Binding-site contacts:
Ligand atom C18 contacts residue ILE99 of chain 52.A at 3.8 Å (hydrophobic).
Ligand atom C28 contacts residue MET144 of chain 52.A at 3.8 Å (hydrophobic).
Ligand atom N07 contacts residue LEU101 of chain 52.A at 3.7 Å.
Ligand atom C15 contacts residue ILE123 of chain 52.A at 3.6 Å (hydrophobic).
Ligand atom C28 contacts residue ALA167 of chain 52.A at 3.1 Å (hydrophobic).
Ligand atom C27 contacts residue PHE180 of chain 52.A at 3.2 Å (hydrophobic).
Ligand atom C21 contacts residue ILE123 of chain 52.A at 3.8 Å (hydrophobic).
Ligand atom C09 contacts residue TYR191 of chain 52.A at 3.6 Å (hydrophobic).
Ligand atom C28 contacts residue TYR145 of chain 52.A at 3.3 Å (hydrophobic).
Ligand atom C01 contacts residue TYR192 of chain 52.A at 2.9 Å (hydrophobic).
Ligand atom C25 contacts residue PHE180 of chain 52.A at 3.5 Å (hydrophobic).
Ligand atom C22 contacts residue ILE99 of chain 52.A at 3.9 Å (hydrophobic).
Ligand atom C13 contacts residue MET213 of chain 52.A at 3.4 Å (hydrophobic).
Ligand atom C19 contacts residue LEU182 of chain 52.A at 3.6 Å (hydrophobic).
Ligand atom C03 contacts residue ASN211 of chain 52.A at 3.1 Å.
Ligand atom O16 contacts residue ILE99 of chain 52.A at 3.6 Å.
Ligand atom C14 contacts residue SER121 of chain 52.A at 3.5 Å.
Ligand atom C04 contacts residue MET213 of chain 52.A at 3.9 Å (hydrophobic).
Ligand atom C18 contacts residue LEU182 of chain 52.A at 3.2 Å (hydrophobic).
Ligand atom C09 contacts residue LEU101 of chain 52.A at 3.8 Å (hydrophobic).
Ligand atom C12 contacts residue ILE99 of chain 52.A at 3.7 Å (hydrophobic).
Ligand atom C10 contacts residue TYR191 of chain 52.A at 3.7 Å (hydrophobic).
Ligand atom N24 contacts residue LEU216 of chain 52.A at 3.5 Å.
Ligand atom O23 contacts residue LEU216 of chain 52.A at 3.7 Å.
Ligand atom C05 contacts residue LEU101 of chain 52.A at 3.9 Å (hydrophobic).
Ligand atom C18 contacts residue TYR145 of chain 52.A at 3.8 Å (hydrophobic).
Ligand atom C28 contacts residue TYR143 of chain 52.A at 3.4 Å (hydrophobic).
Ligand atom C14 contacts residue HIS237 of chain 52.A at 3.5 Å.
Ligand atom C19 contacts residue TYR145 of chain 52.A at 3.2 Å (hydrophobic).
Ligand atom N06 contacts residue LEU101 of chain 52.A at 3.2 Å.
Ligand atom C15 contacts residue LEU182 of chain 52.A at 3.7 Å (hydrophobic).
Ligand atom N08 contacts residue LEU101 of chain 52.A at 3.8 Å.
Ligand atom C01 contacts residue THR207 of chain 52.A at 2.9 Å.
Ligand atom C17 contacts residue ILE99 of chain 52.A at 3.8 Å (hydrophobic).
Ligand atom C22 contacts residue ILE123 of chain 52.A at 3.6 Å (hydrophobic).
Ligand atom N24 contacts residue PHE180 of chain 52.A at 3.6 Å.
Ligand atom O26 contacts residue PHE180 of chain 52.A at 3.7 Å.
Ligand atom O26 contacts residue TYR145 of chain 52.A at 3.2 Å.
Ligand atom C17 contacts residue LEU182 of chain 52.A at 3.7 Å (hydrophobic).
Ligand atom C04 contacts residue ASN211 of chain 52.A at 3.4 Å.

This protein binds this small molecule.
Small molecule (SMILES): CCOc1noc2cc(OCCC3CCN(c4ccc(C)nn4)CC3)ccc12

Sequence of chain 52.A:
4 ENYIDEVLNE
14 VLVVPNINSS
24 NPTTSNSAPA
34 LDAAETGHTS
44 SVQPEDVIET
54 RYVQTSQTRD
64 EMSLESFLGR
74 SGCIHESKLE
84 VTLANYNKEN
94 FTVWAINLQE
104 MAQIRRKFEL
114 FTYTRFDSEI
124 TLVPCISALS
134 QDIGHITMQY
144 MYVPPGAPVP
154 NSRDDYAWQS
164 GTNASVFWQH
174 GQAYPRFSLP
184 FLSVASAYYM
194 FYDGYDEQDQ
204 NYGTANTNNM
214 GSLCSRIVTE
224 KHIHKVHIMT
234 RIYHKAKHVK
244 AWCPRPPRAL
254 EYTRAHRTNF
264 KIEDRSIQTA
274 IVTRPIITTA